Binding-site contacts:
Ligand atom C1 contacts residue ASN69 of chain 1.A at 1.4 Å.
Ligand atom C2 contacts residue ASN69 of chain 1.A at 2.5 Å.
Ligand atom C3 contacts residue ASN69 of chain 1.A at 3.8 Å.
Ligand atom C5 contacts residue ASN69 of chain 1.A at 3.6 Å.
Ligand atom O5 contacts residue ASN69 of chain 1.A at 2.3 Å (h-bond).
Ligand atom O6 contacts residue GLU73 of chain 1.A at 3.4 Å (salt-bridge).
Ligand atom O5 contacts residue THR71 of chain 1.A at 4.0 Å.
Ligand atom N2 contacts residue ASN69 of chain 1.A at 2.9 Å (h-bond).
Ligand atom O6 contacts residue ASN74 of chain 1.A at 4.0 Å.
Ligand atom O6 contacts residue THR71 of chain 1.A at 4.2 Å.
Ligand atom O5 contacts residue ASN74 of chain 1.A at 4.0 Å.
Ligand atom C5 contacts residue THR71 of chain 1.A at 4.3 Å.
Ligand atom C4 contacts residue ASN69 of chain 1.A at 4.2 Å.
Ligand atom C7 contacts residue ASN69 of chain 1.A at 3.6 Å.
Ligand atom C6 contacts residue GLU73 of chain 1.A at 4.3 Å.
Ligand atom C6 contacts residue THR71 of chain 1.A at 3.9 Å.
Ligand atom C6 contacts residue ASN69 of chain 1.A at 4.5 Å.
Ligand atom O7 contacts residue ARG356 of chain 1.A at 4.3 Å.
Ligand atom C8 contacts residue ASN69 of chain 1.A at 3.9 Å.

Sequence of chain 1.A:
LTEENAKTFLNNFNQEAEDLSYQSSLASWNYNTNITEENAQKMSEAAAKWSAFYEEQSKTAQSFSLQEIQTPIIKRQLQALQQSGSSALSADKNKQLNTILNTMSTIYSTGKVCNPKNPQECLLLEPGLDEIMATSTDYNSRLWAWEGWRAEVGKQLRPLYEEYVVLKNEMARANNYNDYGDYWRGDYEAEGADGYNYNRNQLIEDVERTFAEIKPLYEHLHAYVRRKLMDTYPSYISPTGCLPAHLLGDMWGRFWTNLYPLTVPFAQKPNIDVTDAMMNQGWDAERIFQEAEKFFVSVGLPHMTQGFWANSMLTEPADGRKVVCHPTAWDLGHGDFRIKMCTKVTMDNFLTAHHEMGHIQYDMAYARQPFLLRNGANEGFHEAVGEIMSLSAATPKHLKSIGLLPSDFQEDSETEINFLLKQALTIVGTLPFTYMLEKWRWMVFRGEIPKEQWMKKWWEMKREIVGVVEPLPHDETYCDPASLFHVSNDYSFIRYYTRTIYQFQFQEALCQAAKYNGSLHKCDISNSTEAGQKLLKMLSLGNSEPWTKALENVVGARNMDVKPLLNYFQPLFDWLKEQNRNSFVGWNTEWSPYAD

This small molecule binds to this protein.
Small molecule (SMILES): CC(=O)N[C@H]1[C@H](O[C@H]2[C@H](O)[C@@H](NC(C)=O)CO[C@@H]2CO)O[C@H](CO)[C@@H](O)[C@@H]1O